Binding-site contacts:
Ligand atom C6 contacts residue LEU91 of chain 51.D at 4.2 Å (hydrophobic).
Ligand atom C5 contacts residue ASN87 of chain 51.D at 3.7 Å.
Ligand atom C4 contacts residue LEU151 of chain 51.D at 4.0 Å (hydrophobic).
Ligand atom C3 contacts residue ASN87 of chain 51.D at 3.8 Å.
Ligand atom C8 contacts residue ILE155 of chain 51.D at 3.7 Å (hydrophobic).
Ligand atom C1 contacts residue ASN87 of chain 51.D at 1.4 Å.
Ligand atom N2 contacts residue ASN87 of chain 51.D at 2.9 Å (h-bond).
Ligand atom O4 contacts residue LEU151 of chain 51.D at 3.3 Å.
Ligand atom O7 contacts residue ASN87 of chain 51.D at 4.1 Å.
Ligand atom C7 contacts residue ILE155 of chain 51.D at 4.3 Å (hydrophobic).
Ligand atom O6 contacts residue LEU151 of chain 51.D at 3.4 Å.
Ligand atom C1 contacts residue SER89 of chain 51.D at 3.3 Å.
Ligand atom C5 contacts residue SER89 of chain 51.D at 3.3 Å.
Ligand atom O6 contacts residue LEU91 of chain 51.D at 4.0 Å.
Ligand atom C6 contacts residue SER89 of chain 51.D at 3.6 Å.
Ligand atom C5 contacts residue LEU151 of chain 51.D at 3.8 Å (hydrophobic).
Ligand atom C3 contacts residue LEU151 of chain 51.D at 4.2 Å (hydrophobic).
Ligand atom C6 contacts residue LEU151 of chain 51.D at 3.7 Å (hydrophobic).
Ligand atom O5 contacts residue ASN87 of chain 51.D at 2.3 Å (h-bond).
Ligand atom C7 contacts residue ASN87 of chain 51.D at 3.8 Å.
Ligand atom C2 contacts residue ASN87 of chain 51.D at 2.4 Å.
Ligand atom N2 contacts residue ILE155 of chain 51.D at 4.1 Å.
Ligand atom O6 contacts residue SER89 of chain 51.D at 2.8 Å (h-bond).
Ligand atom O5 contacts residue SER89 of chain 51.D at 2.8 Å (h-bond).
Ligand atom C4 contacts residue ASN87 of chain 51.D at 4.2 Å.

The small molecule below binds the protein below.
Small molecule (SMILES): CC(=O)N[C@@H]1[C@@H](O)[C@H](O)[C@@H](CO)O[C@H]1O

Sequence of chain 51.D:
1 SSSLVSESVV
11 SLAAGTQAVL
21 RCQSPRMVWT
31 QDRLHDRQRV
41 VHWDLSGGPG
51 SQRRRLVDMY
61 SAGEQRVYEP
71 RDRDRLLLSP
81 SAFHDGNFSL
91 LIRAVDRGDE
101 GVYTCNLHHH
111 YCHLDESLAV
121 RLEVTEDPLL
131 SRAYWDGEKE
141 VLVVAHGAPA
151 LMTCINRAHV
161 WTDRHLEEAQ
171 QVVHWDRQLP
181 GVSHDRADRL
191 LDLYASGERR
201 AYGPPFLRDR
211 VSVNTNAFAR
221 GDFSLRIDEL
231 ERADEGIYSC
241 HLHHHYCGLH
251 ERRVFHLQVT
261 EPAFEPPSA